Binding-site contacts:
Ligand atom P2 contacts residue TYR264 of chain 1.A at 3.7 Å.
Ligand atom O3P contacts residue ASP121 of chain 1.A at 3.7 Å.
Ligand atom C6 contacts residue TYR244 of chain 1.A at 3.2 Å (hydrophobic).
Ligand atom C4 contacts residue GLY246 of chain 1.A at 3.4 Å.
Ligand atom O5 contacts residue LYS274 of chain 1.A at 3.0 Å (salt-bridge).
Ligand atom P1 contacts residue K1 of chain 1.D at 3.4 Å.
Ligand atom O5P contacts residue TYR264 of chain 1.A at 2.6 Å (h-bond).
Ligand atom O5P contacts residue ASN212 of chain 1.A at 3.8 Å.
Ligand atom O3 contacts residue ASP121 of chain 1.A at 2.8 Å (salt-bridge).
Ligand atom O1P contacts residue SER124 of chain 1.A at 3.2 Å (h-bond).
Ligand atom C1 contacts residue ASP121 of chain 1.A at 3.6 Å.
Ligand atom P2 contacts residue ASN212 of chain 1.A at 3.7 Å.
Ligand atom C6 contacts residue LYS274 of chain 1.A at 3.7 Å.
Ligand atom C1 contacts residue GLY122 of chain 1.A at 3.8 Å.
Ligand atom O6P contacts residue TYR264 of chain 1.A at 3.5 Å.
Ligand atom O5P contacts residue TYR215 of chain 1.A at 2.8 Å (h-bond).
Ligand atom O3 contacts residue MET248 of chain 1.A at 2.7 Å (h-bond).
Ligand atom O4 contacts residue MET248 of chain 1.A at 3.6 Å.
Ligand atom O3P contacts residue SER123 of chain 1.A at 3.5 Å (h-bond).
Ligand atom O4P contacts residue ARG243 of chain 1.B at 2.7 Å (salt-bridge).
Ligand atom O6 contacts residue LYS274 of chain 1.A at 2.7 Å (salt-bridge).
Ligand atom O2P contacts residue K1 of chain 1.D at 3.3 Å.
Ligand atom C5 contacts residue LYS274 of chain 1.A at 3.6 Å.
Ligand atom O6 contacts residue TYR264 of chain 1.A at 3.6 Å.
Ligand atom C6 contacts residue GLY246 of chain 1.A at 3.8 Å.
Ligand atom P2 contacts residue LYS274 of chain 1.A at 3.8 Å.
Ligand atom O6P contacts residue ASN212 of chain 1.A at 2.9 Å (h-bond).
Ligand atom O3 contacts residue SER247 of chain 1.A at 3.5 Å.
Ligand atom O3P contacts residue GLY122 of chain 1.A at 2.9 Å (h-bond).
Ligand atom C4 contacts residue MET248 of chain 1.A at 3.6 Å (hydrophobic).
Ligand atom C3 contacts residue MET248 of chain 1.A at 3.4 Å (hydrophobic).
Ligand atom P2 contacts residue TYR244 of chain 1.A at 3.8 Å.
Ligand atom O1 contacts residue LYS274 of chain 1.A at 3.8 Å.
Ligand atom O3 contacts residue GLY246 of chain 1.A at 3.7 Å.
Ligand atom O1 contacts residue K1 of chain 1.D at 3.8 Å.
Ligand atom O3P contacts residue K1 of chain 1.D at 2.6 Å.
Ligand atom O6P contacts residue TYR244 of chain 1.A at 2.6 Å (h-bond).
Ligand atom O4P contacts residue ASN212 of chain 1.A at 3.7 Å.
Ligand atom O1P contacts residue SER123 of chain 1.A at 3.7 Å.
Ligand atom O5P contacts residue LYS274 of chain 1.A at 3.8 Å.

A protein and the small-molecule ligand that binds it are described below.
Small molecule (SMILES): O=P(O)(O)OC[C@@H]1O[C@H](COP(=O)(O)O)[C@@H](O)[C@@H]1O

Sequence of chain 1.B:
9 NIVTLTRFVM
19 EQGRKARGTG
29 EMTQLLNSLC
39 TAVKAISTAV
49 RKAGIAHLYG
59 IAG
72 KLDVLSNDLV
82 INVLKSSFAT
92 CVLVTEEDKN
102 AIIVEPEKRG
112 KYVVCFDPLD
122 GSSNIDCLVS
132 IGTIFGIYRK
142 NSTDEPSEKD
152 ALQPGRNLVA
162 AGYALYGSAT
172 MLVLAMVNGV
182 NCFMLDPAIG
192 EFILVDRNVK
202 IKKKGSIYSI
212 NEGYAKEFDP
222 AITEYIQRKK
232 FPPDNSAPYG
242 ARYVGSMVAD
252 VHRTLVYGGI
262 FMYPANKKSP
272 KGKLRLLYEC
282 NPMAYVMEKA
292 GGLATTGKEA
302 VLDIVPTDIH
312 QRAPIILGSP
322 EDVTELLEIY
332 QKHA

Sequence of chain 1.A:
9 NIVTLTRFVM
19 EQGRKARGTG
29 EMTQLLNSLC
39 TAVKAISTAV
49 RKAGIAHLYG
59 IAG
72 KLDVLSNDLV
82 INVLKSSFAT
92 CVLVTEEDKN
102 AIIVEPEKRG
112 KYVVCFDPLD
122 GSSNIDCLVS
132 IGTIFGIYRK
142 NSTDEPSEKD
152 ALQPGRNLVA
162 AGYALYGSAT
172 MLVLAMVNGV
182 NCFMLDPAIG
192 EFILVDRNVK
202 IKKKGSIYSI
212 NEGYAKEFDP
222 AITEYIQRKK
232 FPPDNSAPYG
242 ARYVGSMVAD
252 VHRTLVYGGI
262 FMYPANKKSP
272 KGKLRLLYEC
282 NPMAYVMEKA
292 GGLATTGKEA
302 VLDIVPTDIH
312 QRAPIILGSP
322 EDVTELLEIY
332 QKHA